Sequence of chain 3.A:
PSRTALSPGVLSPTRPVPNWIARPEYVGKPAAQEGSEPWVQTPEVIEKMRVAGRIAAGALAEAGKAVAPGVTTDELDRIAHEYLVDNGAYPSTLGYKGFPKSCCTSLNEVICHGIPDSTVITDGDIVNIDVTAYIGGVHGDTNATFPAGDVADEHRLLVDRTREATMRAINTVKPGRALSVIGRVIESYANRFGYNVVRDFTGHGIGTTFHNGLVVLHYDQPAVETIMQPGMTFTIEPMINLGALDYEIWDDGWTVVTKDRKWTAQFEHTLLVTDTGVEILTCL

Binding-site contacts:
Ligand atom C2 contacts residue HIS273 of chain 3.A at 3.7 Å.
Ligand atom C4 contacts residue ASN147 of chain 3.A at 2.9 Å.
Ligand atom C4 contacts residue LEU64 of chain 3.A at 4.5 Å (hydrophobic).
Ligand atom CL2 contacts residue THR170 of chain 3.A at 3.6 Å.
Ligand atom C4 contacts residue PHE271 of chain 3.A at 4.3 Å (hydrophobic).
Ligand atom C3 contacts residue HIS273 of chain 3.A at 3.7 Å.
Ligand atom CD contacts residue ARG167 of chain 3.A at 4.1 Å.
Ligand atom C3 contacts residue LEU64 of chain 3.A at 4.2 Å (hydrophobic).
Ligand atom CB contacts residue ARG167 of chain 3.A at 3.6 Å.
Ligand atom C5 contacts residue PHE271 of chain 3.A at 3.9 Å (hydrophobic).
Ligand atom CD contacts residue MET171 of chain 3.A at 4.4 Å (hydrophobic).
Ligand atom C5 contacts residue HIS273 of chain 3.A at 3.3 Å.
Ligand atom C5 contacts residue GLU272 of chain 3.A at 3.4 Å.
Ligand atom C2 contacts residue PHE271 of chain 3.A at 4.5 Å (hydrophobic).
Ligand atom C3 contacts residue ALA148 of chain 3.A at 4.0 Å (hydrophobic).
Ligand atom C3 contacts residue THR146 of chain 3.A at 4.2 Å.
Ligand atom CL2 contacts residue HIS273 of chain 3.A at 3.8 Å.
Ligand atom CG contacts residue ARG167 of chain 3.A at 3.6 Å.
Ligand atom CA contacts residue ARG167 of chain 3.A at 3.8 Å.
Ligand atom C1 contacts residue PHE271 of chain 3.A at 4.1 Å (hydrophobic).
Ligand atom C1 contacts residue HIS273 of chain 3.A at 3.6 Å.
Ligand atom C4 contacts residue HIS273 of chain 3.A at 3.6 Å.
Ligand atom C4 contacts residue ALA148 of chain 3.A at 4.2 Å (hydrophobic).
Ligand atom CG contacts residue MET171 of chain 3.A at 3.4 Å (hydrophobic).
Ligand atom C3 contacts residue GLU272 of chain 3.A at 4.4 Å.
Ligand atom C6 contacts residue MET171 of chain 3.A at 4.5 Å (hydrophobic).
Ligand atom C5 contacts residue ASN147 of chain 3.A at 3.5 Å.
Ligand atom C4 contacts residue GLU272 of chain 3.A at 3.2 Å.
Ligand atom OA contacts residue ARG167 of chain 3.A at 4.1 Å.
Ligand atom OB contacts residue ARG167 of chain 3.A at 4.3 Å.
Ligand atom CB contacts residue MET171 of chain 3.A at 3.9 Å (hydrophobic).
Ligand atom C3 contacts residue ASN147 of chain 3.A at 3.8 Å.
Ligand atom CD contacts residue HIS273 of chain 3.A at 4.4 Å.
Ligand atom C6 contacts residue HIS273 of chain 3.A at 3.3 Å.
Ligand atom C6 contacts residue PHE271 of chain 3.A at 3.8 Å (hydrophobic).
Ligand atom CL2 contacts residue PHE271 of chain 3.A at 3.9 Å.
Ligand atom C contacts residue ARG167 of chain 3.A at 4.4 Å.
Ligand atom CL2 contacts residue ARG167 of chain 3.A at 4.3 Å.
Ligand atom CL2 contacts residue MET171 of chain 3.A at 3.3 Å.
Ligand atom C4 contacts residue THR146 of chain 3.A at 3.7 Å.

This protein binds this small molecule.
Small molecule (SMILES): O=C(O)c1ccc(-c2ccccc2Cl)o1